The protein below binds the small molecule below.
Small molecule (SMILES): CC(=O)N[C@H]1[C@H](O[C@H]2[C@H](O)[C@@H](NC(C)=O)CO[C@@H]2CO)O[C@H](CO)[C@@H](O[C@@H]2O[C@H](CO)[C@@H](O)[C@H](O)[C@@H]2O)[C@@H]1O

Binding-site contacts:
Ligand atom C5 contacts residue ASN142 of chain 1.I at 3.7 Å.
Ligand atom C4 contacts residue ASN142 of chain 1.I at 4.2 Å.
Ligand atom C1 contacts residue ASN142 of chain 1.I at 1.4 Å.
Ligand atom O7 contacts residue ASN142 of chain 1.I at 3.8 Å.
Ligand atom C2 contacts residue ASN142 of chain 1.I at 2.4 Å.
Ligand atom C8 contacts residue LYS153 of chain 1.I at 4.4 Å.
Ligand atom O5 contacts residue ASN142 of chain 1.I at 2.4 Å (h-bond).
Ligand atom C8 contacts residue THR120 of chain 1.I at 3.9 Å.
Ligand atom O7 contacts residue LYS153 of chain 1.I at 2.6 Å (salt-bridge).
Ligand atom C7 contacts residue ASN142 of chain 1.I at 3.5 Å.
Ligand atom C8 contacts residue ILE122 of chain 1.I at 3.7 Å (hydrophobic).
Ligand atom C7 contacts residue LYS153 of chain 1.I at 3.8 Å.
Ligand atom C3 contacts residue ASN142 of chain 1.I at 3.8 Å.
Ligand atom N2 contacts residue ASN142 of chain 1.I at 2.8 Å (h-bond).

Sequence of chain 1.I:
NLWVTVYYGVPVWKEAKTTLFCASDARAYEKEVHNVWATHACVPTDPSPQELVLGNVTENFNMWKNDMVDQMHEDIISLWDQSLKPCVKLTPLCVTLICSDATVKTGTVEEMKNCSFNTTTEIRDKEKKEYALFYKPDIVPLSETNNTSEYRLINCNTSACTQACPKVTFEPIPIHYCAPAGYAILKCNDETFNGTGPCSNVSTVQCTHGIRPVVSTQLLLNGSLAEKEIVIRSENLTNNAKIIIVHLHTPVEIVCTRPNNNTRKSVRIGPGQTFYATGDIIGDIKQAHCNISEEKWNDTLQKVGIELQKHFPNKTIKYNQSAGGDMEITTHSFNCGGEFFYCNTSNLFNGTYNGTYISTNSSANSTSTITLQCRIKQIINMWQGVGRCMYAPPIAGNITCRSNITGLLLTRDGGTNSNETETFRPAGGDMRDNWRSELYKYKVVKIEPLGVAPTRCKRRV